Sequence of chain 1.B:
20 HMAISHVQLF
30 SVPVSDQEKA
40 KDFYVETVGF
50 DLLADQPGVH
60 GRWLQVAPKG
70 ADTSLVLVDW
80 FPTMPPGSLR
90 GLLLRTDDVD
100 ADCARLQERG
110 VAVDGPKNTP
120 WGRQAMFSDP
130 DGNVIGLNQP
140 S

Sequence of chain 1.A:
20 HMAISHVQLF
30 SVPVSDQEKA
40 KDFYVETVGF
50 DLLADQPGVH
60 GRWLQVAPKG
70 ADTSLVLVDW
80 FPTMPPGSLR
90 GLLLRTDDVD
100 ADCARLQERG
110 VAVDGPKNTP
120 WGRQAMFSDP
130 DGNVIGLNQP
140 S

A small-molecule ligand and the protein it binds are described below.
Small molecule (SMILES): COC(=O)/C=C(\C)[C@@]12O[C@]13c1cc(O)c4c(c1N[C@H]2C#C/C=C\C#C[C@H]3O)C(=O)c1ccccc1C4=O

Binding-site contacts:
Ligand atom OAC contacts residue GLY135 of chain 1.B at 3.5 Å.
Ligand atom CAA contacts residue GLY90 of chain 1.B at 3.5 Å.
Ligand atom OAF contacts residue TRP62 of chain 1.A at 3.6 Å.
Ligand atom OAC contacts residue MET125 of chain 1.B at 3.3 Å (h-bond).
Ligand atom CBG contacts residue TRP62 of chain 1.A at 3.4 Å (hydrophobic).
Ligand atom CAS contacts residue VAL58 of chain 1.A at 3.5 Å (hydrophobic).
Ligand atom CBE contacts residue TRP62 of chain 1.A at 3.4 Å (hydrophobic).
Ligand atom CBE contacts residue TRP120 of chain 1.B at 3.4 Å (hydrophobic).
Ligand atom OAV contacts residue GLN123 of chain 1.B at 2.8 Å (h-bond).
Ligand atom CAA contacts residue LEU91 of chain 1.B at 3.1 Å (hydrophobic).
Ligand atom CAI contacts residue TRP62 of chain 1.A at 3.6 Å (hydrophobic).
Ligand atom CAM contacts residue GLY90 of chain 1.B at 3.5 Å.
Ligand atom CAO contacts residue TRP62 of chain 1.A at 3.5 Å (hydrophobic).
Ligand atom CBC contacts residue TRP62 of chain 1.A at 3.5 Å (hydrophobic).
Ligand atom CAY contacts residue TRP62 of chain 1.A at 3.4 Å (hydrophobic).
Ligand atom OAD contacts residue TRP62 of chain 1.A at 3.3 Å.
Ligand atom OAG contacts residue HIS59 of chain 1.A at 3.6 Å.
Ligand atom CBD contacts residue TRP120 of chain 1.B at 3.5 Å (hydrophobic).
Ligand atom CBB contacts residue TRP120 of chain 1.B at 3.5 Å (hydrophobic).
Ligand atom OAF contacts residue VAL58 of chain 1.A at 3.0 Å (h-bond).
Ligand atom OAG contacts residue VAL58 of chain 1.A at 3.6 Å.
Ligand atom OAD contacts residue TRP120 of chain 1.B at 3.5 Å.
Ligand atom OAE contacts residue TRP120 of chain 1.B at 3.6 Å.
Ligand atom CBB contacts residue TRP62 of chain 1.A at 3.2 Å (hydrophobic).
Ligand atom CAL contacts residue SER30 of chain 1.A at 3.6 Å.
Ligand atom CAQ contacts residue TRP62 of chain 1.A at 3.3 Å (hydrophobic).
Ligand atom CAM contacts residue SER30 of chain 1.A at 3.6 Å.
Ligand atom CAB contacts residue GLN123 of chain 1.B at 3.5 Å.
Ligand atom OAU contacts residue GLY90 of chain 1.B at 3.4 Å.
Ligand atom CBF contacts residue TRP62 of chain 1.A at 3.3 Å (hydrophobic).
Ligand atom CBI contacts residue LEU92 of chain 1.B at 3.5 Å (hydrophobic).
Ligand atom CAA contacts residue VAL133 of chain 1.B at 3.1 Å (hydrophobic).
Ligand atom NAT contacts residue GLN123 of chain 1.B at 3.3 Å (h-bond).
Ligand atom CAA contacts residue GLY135 of chain 1.B at 3.4 Å.
Ligand atom CBD contacts residue TRP62 of chain 1.A at 3.3 Å (hydrophobic).
Ligand atom CAR contacts residue TRP120 of chain 1.B at 3.6 Å (hydrophobic).
Ligand atom CBJ contacts residue GLN123 of chain 1.B at 3.4 Å.
Ligand atom OAF contacts residue GLY57 of chain 1.A at 3.2 Å.
Ligand atom CAQ contacts residue GLN55 of chain 1.A at 3.6 Å.
Ligand atom CAQ contacts residue TRP120 of chain 1.B at 3.3 Å (hydrophobic).